Sequence of chain 1.B:
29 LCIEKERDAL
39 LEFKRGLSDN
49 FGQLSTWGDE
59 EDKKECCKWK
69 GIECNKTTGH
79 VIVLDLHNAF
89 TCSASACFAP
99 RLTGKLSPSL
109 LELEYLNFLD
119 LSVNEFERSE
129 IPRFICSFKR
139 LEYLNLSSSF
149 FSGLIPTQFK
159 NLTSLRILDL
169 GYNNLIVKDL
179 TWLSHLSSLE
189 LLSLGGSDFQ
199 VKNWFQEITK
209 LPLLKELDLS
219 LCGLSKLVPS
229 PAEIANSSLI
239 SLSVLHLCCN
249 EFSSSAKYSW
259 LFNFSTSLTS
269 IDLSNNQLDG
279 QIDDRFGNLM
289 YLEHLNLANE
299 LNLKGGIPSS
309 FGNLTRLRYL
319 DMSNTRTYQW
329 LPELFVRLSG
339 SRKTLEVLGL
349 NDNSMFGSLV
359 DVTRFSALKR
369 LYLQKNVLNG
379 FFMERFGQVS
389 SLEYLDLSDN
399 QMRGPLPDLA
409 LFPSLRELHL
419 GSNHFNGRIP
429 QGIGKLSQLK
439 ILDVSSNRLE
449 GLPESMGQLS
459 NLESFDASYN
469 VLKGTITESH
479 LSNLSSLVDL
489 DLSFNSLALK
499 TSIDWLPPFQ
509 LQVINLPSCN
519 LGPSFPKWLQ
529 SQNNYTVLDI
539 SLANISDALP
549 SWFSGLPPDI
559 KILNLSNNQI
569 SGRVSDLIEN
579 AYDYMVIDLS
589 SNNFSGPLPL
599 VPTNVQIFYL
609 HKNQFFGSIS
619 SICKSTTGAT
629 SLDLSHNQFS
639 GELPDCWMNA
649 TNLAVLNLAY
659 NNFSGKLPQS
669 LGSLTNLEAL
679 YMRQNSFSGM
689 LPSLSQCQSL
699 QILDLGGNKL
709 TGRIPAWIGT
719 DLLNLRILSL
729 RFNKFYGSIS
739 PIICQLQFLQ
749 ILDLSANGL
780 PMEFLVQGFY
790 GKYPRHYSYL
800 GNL

A protein and the small-molecule ligand that binds it are described below.
Small molecule (SMILES): CC(=O)N[C@@H]1[C@@H](O)[C@H](O)[C@@H](CO)O[C@H]1O

Binding-site contacts:
Ligand atom O7 contacts residue ASN481 of chain 1.B at 3.5 Å (h-bond).
Ligand atom C3 contacts residue ASN481 of chain 1.B at 3.9 Å.
Ligand atom C4 contacts residue ASN481 of chain 1.B at 4.3 Å.
Ligand atom C5 contacts residue ASN481 of chain 1.B at 3.7 Å.
Ligand atom O5 contacts residue ASN481 of chain 1.B at 2.4 Å (h-bond).
Ligand atom C7 contacts residue ASN481 of chain 1.B at 3.5 Å.
Ligand atom N2 contacts residue ASN481 of chain 1.B at 3.0 Å (h-bond).
Ligand atom C2 contacts residue ASN481 of chain 1.B at 2.6 Å.
Ligand atom C1 contacts residue ASN481 of chain 1.B at 1.5 Å.